Sequence of chain 1.C:
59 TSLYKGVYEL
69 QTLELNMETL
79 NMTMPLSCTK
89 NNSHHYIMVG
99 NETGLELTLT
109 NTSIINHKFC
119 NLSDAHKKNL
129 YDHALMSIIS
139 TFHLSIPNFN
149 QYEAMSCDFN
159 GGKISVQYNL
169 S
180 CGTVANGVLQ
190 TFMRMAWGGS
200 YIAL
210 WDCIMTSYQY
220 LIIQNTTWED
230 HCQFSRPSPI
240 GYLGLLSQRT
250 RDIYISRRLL

Sequence of chain 1.D:
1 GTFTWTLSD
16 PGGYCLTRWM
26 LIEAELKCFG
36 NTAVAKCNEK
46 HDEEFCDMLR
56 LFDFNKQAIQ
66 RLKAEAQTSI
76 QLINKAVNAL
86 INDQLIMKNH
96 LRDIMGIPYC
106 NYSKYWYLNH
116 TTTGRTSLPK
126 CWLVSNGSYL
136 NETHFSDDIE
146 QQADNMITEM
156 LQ

Binding-site contacts:
Ligand atom O6 contacts residue CYS231 of chain 1.C at 2.9 Å (h-bond).
Ligand atom C5 contacts residue CYS231 of chain 1.C at 3.7 Å (hydrophobic).
Ligand atom O7 contacts residue TYR134 of chain 1.D at 3.8 Å.
Ligand atom O6 contacts residue PHE233 of chain 1.C at 3.8 Å.
Ligand atom C6 contacts residue CYS231 of chain 1.C at 3.3 Å (hydrophobic).
Ligand atom O3 contacts residue ARG235 of chain 1.C at 3.5 Å (salt-bridge).
Ligand atom C2 contacts residue ASN106 of chain 1.D at 2.4 Å.
Ligand atom O6 contacts residue ASP229 of chain 1.C at 2.3 Å (salt-bridge).
Ligand atom C6 contacts residue ARG235 of chain 1.C at 3.6 Å.
Ligand atom C4 contacts residue ASP229 of chain 1.C at 3.7 Å.
Ligand atom C2 contacts residue GLN232 of chain 1.C at 3.3 Å.
Ligand atom N2 contacts residue SER108 of chain 1.D at 3.5 Å.
Ligand atom O6 contacts residue SER234 of chain 1.C at 3.8 Å.
Ligand atom C5 contacts residue TYR134 of chain 1.D at 3.7 Å (hydrophobic).
Ligand atom O4 contacts residue GLN232 of chain 1.C at 3.6 Å.
Ligand atom O4 contacts residue GLN232 of chain 1.C at 3.6 Å.
Ligand atom C5 contacts residue PHE233 of chain 1.C at 3.5 Å (hydrophobic).
Ligand atom O4 contacts residue ASP229 of chain 1.C at 2.9 Å (salt-bridge).
Ligand atom O2 contacts residue GLN232 of chain 1.C at 2.3 Å (h-bond).
Ligand atom C8 contacts residue SER133 of chain 1.D at 3.6 Å.
Ligand atom C1 contacts residue ASN106 of chain 1.D at 1.4 Å.
Ligand atom O5 contacts residue ASN106 of chain 1.D at 2.4 Å (h-bond).
Ligand atom N2 contacts residue ASN106 of chain 1.D at 2.7 Å (h-bond).
Ligand atom C5 contacts residue ASN106 of chain 1.D at 3.7 Å.
Ligand atom O7 contacts residue ASN106 of chain 1.D at 3.6 Å.
Ligand atom O7 contacts residue ARG235 of chain 1.C at 3.6 Å.
Ligand atom O6 contacts residue GLY132 of chain 1.D at 2.4 Å (h-bond).
Ligand atom C8 contacts residue SER234 of chain 1.C at 3.7 Å.
Ligand atom C8 contacts residue GLY197 of chain 1.C at 3.7 Å.
Ligand atom O6 contacts residue SER133 of chain 1.D at 3.8 Å.
Ligand atom C6 contacts residue ASP229 of chain 1.C at 3.5 Å.
Ligand atom C7 contacts residue ASN106 of chain 1.D at 3.3 Å.
Ligand atom C3 contacts residue ASN106 of chain 1.D at 3.8 Å.
Ligand atom O5 contacts residue VAL129 of chain 1.D at 3.5 Å.
Ligand atom O6 contacts residue GLN232 of chain 1.C at 3.6 Å.
Ligand atom C3 contacts residue TYR134 of chain 1.D at 3.6 Å (hydrophobic).
Ligand atom C6 contacts residue GLY132 of chain 1.D at 3.1 Å.
Ligand atom O4 contacts residue TYR134 of chain 1.D at 3.8 Å.
Ligand atom O6 contacts residue CYS231 of chain 1.C at 3.7 Å.
Ligand atom C8 contacts residue ASN106 of chain 1.D at 3.4 Å.

This protein binds this small molecule.
Small molecule (SMILES): CC(=O)N[C@H]1[C@H](O[C@H]2[C@H](O)[C@@H](NC(C)=O)CO[C@@H]2CO)O[C@H](CO)[C@@H](O[C@@H]2O[C@H](CO[C@H]3O[C@H](CO)[C@@H](O)[C@H](O)[C@@H]3O)[C@@H](O)[C@H](O[C@H]3O[C@H](CO)[C@@H](O)[C@H](O)[C@@H]3O[C@H]3O[C@H](CO)[C@@H](O)[C@H](O)[C@@H]3O)[C@@H]2O)[C@@H]1O